This small molecule binds to this protein.
Small molecule (SMILES): Cc1cc2c(cc1-c1cc(/C=C/C(=O)O)ccc1O)C(C)(C)CCC2(C)C

Binding-site contacts:
Ligand atom CAK contacts residue LEU87 of chain 1.A at 3.6 Å (hydrophobic).
Ligand atom CAR contacts residue GLN53 of chain 1.A at 3.6 Å.
Ligand atom CAE contacts residue ILE102 of chain 1.A at 3.8 Å (hydrophobic).
Ligand atom CAK contacts residue ALA50 of chain 1.A at 3.5 Å (hydrophobic).
Ligand atom OAF contacts residue GLN53 of chain 1.A at 3.3 Å.
Ligand atom OAG contacts residue ARG94 of chain 1.A at 3.7 Å.
Ligand atom CAM contacts residue ILE46 of chain 1.A at 3.6 Å (hydrophobic).
Ligand atom CAC contacts residue HIS213 of chain 1.A at 3.5 Å.
Ligand atom OAF contacts residue PHE91 of chain 1.A at 3.7 Å.
Ligand atom CAW contacts residue PHE91 of chain 1.A at 3.8 Å (hydrophobic).
Ligand atom CAI contacts residue PHE91 of chain 1.A at 3.4 Å (hydrophobic).
Ligand atom CAJ contacts residue ALA50 of chain 1.A at 3.7 Å (hydrophobic).
Ligand atom CAX contacts residue ILE46 of chain 1.A at 3.8 Å (hydrophobic).
Ligand atom CAD contacts residue CYS210 of chain 1.A at 3.2 Å (hydrophobic).
Ligand atom OAG contacts residue LEU104 of chain 1.A at 3.5 Å.
Ligand atom CAR contacts residue PHE91 of chain 1.A at 3.8 Å (hydrophobic).
Ligand atom CAT contacts residue PHE91 of chain 1.A at 3.5 Å (hydrophobic).
Ligand atom CAM contacts residue PHE91 of chain 1.A at 3.5 Å (hydrophobic).
Ligand atom CAT contacts residue ALA50 of chain 1.A at 3.6 Å (hydrophobic).
Ligand atom CAU contacts residue ASN84 of chain 1.A at 3.5 Å.
Ligand atom OAH contacts residue ASN84 of chain 1.A at 2.6 Å (h-bond).
Ligand atom CAS contacts residue ILE46 of chain 1.A at 3.4 Å (hydrophobic).
Ligand atom CAL contacts residue ASN84 of chain 1.A at 3.6 Å.
Ligand atom CAB contacts residue PHE217 of chain 1.A at 3.8 Å (hydrophobic).
Ligand atom CAN contacts residue ILE46 of chain 1.A at 3.6 Å (hydrophobic).
Ligand atom CAY contacts residue ILE46 of chain 1.A at 3.8 Å (hydrophobic).
Ligand atom CAD contacts residue VAL127 of chain 1.A at 3.6 Å (hydrophobic).
Ligand atom OAF contacts residue ARG94 of chain 1.A at 2.9 Å (salt-bridge).
Ligand atom CAV contacts residue ILE46 of chain 1.A at 3.3 Å (hydrophobic).
Ligand atom OAG contacts residue ALA105 of chain 1.A at 2.9 Å (h-bond).
Ligand atom CAR contacts residue ARG94 of chain 1.A at 3.6 Å.
Ligand atom OAG contacts residue ALA49 of chain 1.A at 3.4 Å.
Ligand atom CAE contacts residue PHE124 of chain 1.A at 3.8 Å (hydrophobic).
Ligand atom CAL contacts residue ALA50 of chain 1.A at 3.7 Å (hydrophobic).
Ligand atom OAF contacts residue ALA105 of chain 1.A at 3.7 Å.
Ligand atom CAQ contacts residue ILE123 of chain 1.A at 3.7 Å (hydrophobic).
Ligand atom CAJ contacts residue PHE91 of chain 1.A at 3.6 Å (hydrophobic).
Ligand atom CAO contacts residue ILE46 of chain 1.A at 3.6 Å (hydrophobic).
Ligand atom CAA contacts residue LEU214 of chain 1.A at 3.4 Å (hydrophobic).
Ligand atom CAR contacts residue ALA105 of chain 1.A at 3.8 Å (hydrophobic).

Sequence of chain 1.A:
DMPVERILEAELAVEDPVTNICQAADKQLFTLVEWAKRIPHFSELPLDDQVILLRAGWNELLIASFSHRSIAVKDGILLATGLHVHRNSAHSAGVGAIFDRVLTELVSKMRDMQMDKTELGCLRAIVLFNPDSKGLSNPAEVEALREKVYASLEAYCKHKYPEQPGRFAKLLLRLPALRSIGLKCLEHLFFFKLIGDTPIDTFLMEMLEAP